This small molecule binds to this protein.
Small molecule (SMILES): Cc1cc(CCCCCCCOc2ccc(C3=NCCO3)cc2)on1

Binding-site contacts:
Ligand atom C6C contacts residue ILE186 of chain 3.A at 3.9 Å (hydrophobic).
Ligand atom C31 contacts residue LEU216 of chain 3.A at 3.4 Å (hydrophobic).
Ligand atom C6B contacts residue TYR146 of chain 3.A at 3.8 Å (hydrophobic).
Ligand atom C4B contacts residue TYR146 of chain 3.A at 3.7 Å (hydrophobic).
Ligand atom C5B contacts residue TYR146 of chain 3.A at 3.4 Å (hydrophobic).
Ligand atom C2A contacts residue MET181 of chain 3.A at 3.7 Å (hydrophobic).
Ligand atom C5A contacts residue ILE144 of chain 3.A at 3.7 Å (hydrophobic).
Ligand atom C1C contacts residue PHE115 of chain 3.A at 3.9 Å (hydrophobic).
Ligand atom C3C contacts residue TYR192 of chain 3.A at 4.0 Å (hydrophobic).
Ligand atom C4C contacts residue MET117 of chain 3.A at 3.9 Å (hydrophobic).
Ligand atom O1A contacts residue PHE121 of chain 3.A at 4.0 Å.
Ligand atom C4A contacts residue MET181 of chain 3.A at 3.6 Å (hydrophobic).
Ligand atom C4A contacts residue ALA24 of chain 3.C at 4.0 Å (hydrophobic).
Ligand atom C4B contacts residue ILE183 of chain 3.A at 4.0 Å (hydrophobic).
Ligand atom C6B contacts residue ILE183 of chain 3.A at 3.6 Å (hydrophobic).
Ligand atom O1 contacts residue THR97 of chain 3.A at 3.4 Å (h-bond).
Ligand atom C3B contacts residue ILE219 of chain 3.A at 3.8 Å (hydrophobic).
Ligand atom C2B contacts residue ILE219 of chain 3.A at 3.8 Å (hydrophobic).
Ligand atom C5B contacts residue ILE183 of chain 3.A at 3.7 Å (hydrophobic).
Ligand atom C1C contacts residue THR97 of chain 3.A at 3.9 Å.
Ligand atom C1B contacts residue ILE183 of chain 3.A at 4.0 Å (hydrophobic).
Ligand atom C2C contacts residue LEU216 of chain 3.A at 3.7 Å (hydrophobic).
Ligand atom C5A contacts residue PRO168 of chain 3.A at 4.0 Å (hydrophobic).
Ligand atom C3 contacts residue W711 of chain 3.F at 3.3 Å.
Ligand atom C2C contacts residue THR97 of chain 3.A at 3.9 Å.
Ligand atom N3A contacts residue MET181 of chain 3.A at 3.3 Å.
Ligand atom C4A contacts residue ILE170 of chain 3.A at 3.9 Å (hydrophobic).
Ligand atom N2 contacts residue THR97 of chain 3.A at 3.7 Å.
Ligand atom C5A contacts residue ILE170 of chain 3.A at 3.8 Å (hydrophobic).
Ligand atom C31 contacts residue ASN214 of chain 3.A at 3.3 Å.
Ligand atom N3A contacts residue TYR146 of chain 3.A at 4.0 Å.
Ligand atom O1 contacts residue W711 of chain 3.F at 3.7 Å.
Ligand atom O1B contacts residue ILE95 of chain 3.A at 3.6 Å.
Ligand atom C3 contacts residue LEU216 of chain 3.A at 4.0 Å (hydrophobic).
Ligand atom C2A contacts residue TYR146 of chain 3.A at 3.7 Å (hydrophobic).
Ligand atom C3C contacts residue LEU216 of chain 3.A at 3.7 Å (hydrophobic).
Ligand atom N3A contacts residue ALA24 of chain 3.C at 3.8 Å.
Ligand atom N2 contacts residue W711 of chain 3.F at 2.9 Å.
Ligand atom C4 contacts residue TYR192 of chain 3.A at 3.5 Å (hydrophobic).
Ligand atom C31 contacts residue W711 of chain 3.F at 3.0 Å.

Sequence of chain 3.A:
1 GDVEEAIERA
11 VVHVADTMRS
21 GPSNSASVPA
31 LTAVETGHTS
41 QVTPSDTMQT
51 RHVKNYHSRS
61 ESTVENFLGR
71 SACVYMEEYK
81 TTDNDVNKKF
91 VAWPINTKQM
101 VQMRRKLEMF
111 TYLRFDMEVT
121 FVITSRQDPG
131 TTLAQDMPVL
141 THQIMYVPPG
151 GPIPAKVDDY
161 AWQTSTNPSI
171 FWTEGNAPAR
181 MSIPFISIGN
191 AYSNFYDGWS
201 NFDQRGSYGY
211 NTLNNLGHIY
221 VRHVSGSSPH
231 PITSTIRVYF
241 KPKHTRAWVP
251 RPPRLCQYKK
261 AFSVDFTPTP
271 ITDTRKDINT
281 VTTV

Sequence of chain 3.C:
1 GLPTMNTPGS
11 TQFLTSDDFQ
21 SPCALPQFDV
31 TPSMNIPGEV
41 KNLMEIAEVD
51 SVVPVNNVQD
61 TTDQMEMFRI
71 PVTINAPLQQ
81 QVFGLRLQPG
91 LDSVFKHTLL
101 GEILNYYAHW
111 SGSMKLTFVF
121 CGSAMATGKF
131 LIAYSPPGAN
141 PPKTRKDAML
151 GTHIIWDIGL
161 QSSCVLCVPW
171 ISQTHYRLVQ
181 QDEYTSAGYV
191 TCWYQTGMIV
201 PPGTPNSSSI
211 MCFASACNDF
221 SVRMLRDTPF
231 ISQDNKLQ